Sequence of chain 29.F:
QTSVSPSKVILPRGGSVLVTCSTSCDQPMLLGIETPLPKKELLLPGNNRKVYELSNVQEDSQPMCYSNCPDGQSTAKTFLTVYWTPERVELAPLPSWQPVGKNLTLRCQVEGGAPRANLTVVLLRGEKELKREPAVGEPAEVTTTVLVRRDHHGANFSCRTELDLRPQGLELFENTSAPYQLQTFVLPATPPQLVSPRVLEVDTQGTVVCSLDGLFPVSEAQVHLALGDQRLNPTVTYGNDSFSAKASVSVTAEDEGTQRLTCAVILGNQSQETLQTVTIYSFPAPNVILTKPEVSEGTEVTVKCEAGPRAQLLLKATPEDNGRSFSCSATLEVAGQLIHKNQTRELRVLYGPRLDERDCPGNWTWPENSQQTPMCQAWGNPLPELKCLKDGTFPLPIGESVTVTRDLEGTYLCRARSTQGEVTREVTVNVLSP

This small molecule binds to this protein.
Small molecule (SMILES): CC(=O)N[C@@H]1[C@@H](O)[C@H](O)[C@@H](CO)O[C@H]1O

Binding-site contacts:
Ligand atom C8 contacts residue ASN240 of chain 29.F at 3.9 Å.
Ligand atom N2 contacts residue ASN240 of chain 29.F at 2.8 Å (h-bond).
Ligand atom O7 contacts residue ASN240 of chain 29.F at 3.0 Å (h-bond).
Ligand atom C3 contacts residue ASN240 of chain 29.F at 3.7 Å.
Ligand atom C7 contacts residue ASN240 of chain 29.F at 3.2 Å.
Ligand atom C4 contacts residue ASN240 of chain 29.F at 4.3 Å.
Ligand atom O5 contacts residue ASN240 of chain 29.F at 2.4 Å (h-bond).
Ligand atom C2 contacts residue ASN240 of chain 29.F at 2.5 Å.
Ligand atom O7 contacts residue GLY239 of chain 29.F at 3.6 Å.
Ligand atom C5 contacts residue ASN240 of chain 29.F at 3.7 Å.
Ligand atom C1 contacts residue ASN240 of chain 29.F at 1.5 Å.